Binding-site contacts:
Ligand atom N2 contacts residue ASN284 of chain 2.A at 3.7 Å.
Ligand atom O9 contacts residue ASN284 of chain 2.A at 3.5 Å (h-bond).
Ligand atom O2 contacts residue GLU672 of chain 2.A at 3.0 Å (salt-bridge).
Ligand atom C6 contacts residue GLY135 of chain 2.A at 3.8 Å.
Ligand atom O8 contacts residue ASN284 of chain 2.A at 3.3 Å (h-bond).
Ligand atom N1 contacts residue LEU136 of chain 2.A at 3.9 Å.
Ligand atom C2 contacts residue GLU672 of chain 2.A at 3.7 Å.
Ligand atom O7 contacts residue GLY135 of chain 2.A at 3.2 Å.
Ligand atom O3 contacts residue GLY675 of chain 2.A at 2.8 Å (h-bond).
Ligand atom C2 contacts residue HIS377 of chain 2.A at 3.4 Å.
Ligand atom C5 contacts residue GLY135 of chain 2.A at 3.8 Å.
Ligand atom C8 contacts residue ASN284 of chain 2.A at 3.2 Å.
Ligand atom O3 contacts residue ALA673 of chain 2.A at 3.6 Å.
Ligand atom O3 contacts residue SER674 of chain 2.A at 3.0 Å (h-bond).
Ligand atom O9 contacts residue ASP283 of chain 2.A at 2.8 Å (salt-bridge).
Ligand atom O3 contacts residue GLU672 of chain 2.A at 2.7 Å (salt-bridge).
Ligand atom O2 contacts residue TYR573 of chain 2.A at 3.1 Å (h-bond).
Ligand atom C4 contacts residue ASN484 of chain 2.A at 3.9 Å.
Ligand atom C3 contacts residue GLY675 of chain 2.A at 3.6 Å.
Ligand atom O5 contacts residue HIS377 of chain 2.A at 3.7 Å.
Ligand atom C3 contacts residue GLU672 of chain 2.A at 3.4 Å.
Ligand atom C7 contacts residue LEU136 of chain 2.A at 3.7 Å (hydrophobic).
Ligand atom C5 contacts residue LEU136 of chain 2.A at 3.9 Å (hydrophobic).
Ligand atom N1 contacts residue ASP283 of chain 2.A at 3.8 Å.
Ligand atom O4 contacts residue GLY675 of chain 2.A at 2.7 Å (h-bond).
Ligand atom O2 contacts residue ASN284 of chain 2.A at 3.0 Å (h-bond).
Ligand atom O7 contacts residue LEU136 of chain 2.A at 3.3 Å (h-bond).
Ligand atom O4 contacts residue ASN484 of chain 2.A at 3.4 Å (h-bond).
Ligand atom C4 contacts residue GLY675 of chain 2.A at 3.6 Å.
Ligand atom O6 contacts residue LEU139 of chain 2.A at 3.9 Å.
Ligand atom C7 contacts residue ASN284 of chain 2.A at 3.7 Å.
Ligand atom N1 contacts residue ASN284 of chain 2.A at 3.2 Å (h-bond).
Ligand atom C6 contacts residue ASN484 of chain 2.A at 3.3 Å.
Ligand atom O6 contacts residue HIS377 of chain 2.A at 2.8 Å (h-bond).
Ligand atom O6 contacts residue VAL455 of chain 2.A at 3.8 Å.
Ligand atom O6 contacts residue ASN484 of chain 2.A at 2.9 Å (h-bond).
Ligand atom C1 contacts residue HIS377 of chain 2.A at 3.6 Å.
Ligand atom C6 contacts residue HIS377 of chain 2.A at 3.7 Å.
Ligand atom O4 contacts residue SER674 of chain 2.A at 3.8 Å.
Ligand atom N2 contacts residue HIS377 of chain 2.A at 2.8 Å (h-bond).

This protein binds this small molecule.
Small molecule (SMILES): O=C1N[C@@]2(O[C@H](CO)[C@@H](O)[C@H](O)[C@H]2O)C(=O)N1O

Sequence of chain 2.A:
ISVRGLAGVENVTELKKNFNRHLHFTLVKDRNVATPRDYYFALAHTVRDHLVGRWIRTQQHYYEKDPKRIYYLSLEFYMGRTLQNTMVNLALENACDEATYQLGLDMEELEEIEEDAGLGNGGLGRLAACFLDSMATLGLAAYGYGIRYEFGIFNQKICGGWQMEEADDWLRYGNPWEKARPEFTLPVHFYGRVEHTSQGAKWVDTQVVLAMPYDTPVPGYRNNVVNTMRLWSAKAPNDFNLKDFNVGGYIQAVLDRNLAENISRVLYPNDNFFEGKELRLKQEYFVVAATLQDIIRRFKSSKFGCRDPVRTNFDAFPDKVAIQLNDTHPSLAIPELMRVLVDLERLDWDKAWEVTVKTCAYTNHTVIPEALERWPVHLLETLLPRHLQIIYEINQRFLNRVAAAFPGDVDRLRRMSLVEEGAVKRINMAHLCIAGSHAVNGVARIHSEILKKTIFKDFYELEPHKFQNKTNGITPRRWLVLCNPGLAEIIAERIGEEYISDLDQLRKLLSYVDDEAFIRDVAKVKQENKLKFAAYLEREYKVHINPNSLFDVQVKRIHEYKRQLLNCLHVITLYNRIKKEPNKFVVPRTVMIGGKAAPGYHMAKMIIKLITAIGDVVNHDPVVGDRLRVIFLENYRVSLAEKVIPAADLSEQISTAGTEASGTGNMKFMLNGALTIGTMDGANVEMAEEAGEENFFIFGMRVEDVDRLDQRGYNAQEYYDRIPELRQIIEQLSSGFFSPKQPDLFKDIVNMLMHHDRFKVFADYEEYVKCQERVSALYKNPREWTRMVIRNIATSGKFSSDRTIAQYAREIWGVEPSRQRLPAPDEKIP